Sequence of chain 1.A:
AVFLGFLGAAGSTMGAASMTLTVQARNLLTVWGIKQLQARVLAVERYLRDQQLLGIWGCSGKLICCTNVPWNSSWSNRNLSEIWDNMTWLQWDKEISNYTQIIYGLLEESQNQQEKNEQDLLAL

This protein binds this small molecule.
Small molecule (SMILES): CC(=O)N[C@@H]1[C@@H](O)[C@H](O)[C@@H](CO)O[C@H]1O

Binding-site contacts:
Ligand atom C1 contacts residue ASN126 of chain 1.A at 1.4 Å.
Ligand atom O7 contacts residue ASN126 of chain 1.A at 4.2 Å.
Ligand atom C8 contacts residue GLU123 of chain 1.A at 3.6 Å.
Ligand atom O7 contacts residue TYR127 of chain 1.A at 3.7 Å.
Ligand atom C8 contacts residue TYR127 of chain 1.A at 4.5 Å (hydrophobic).
Ligand atom C5 contacts residue ASN126 of chain 1.A at 3.6 Å.
Ligand atom C3 contacts residue ASN126 of chain 1.A at 3.8 Å.
Ligand atom O5 contacts residue ASN126 of chain 1.A at 2.4 Å (h-bond).
Ligand atom C7 contacts residue TYR127 of chain 1.A at 4.3 Å (hydrophobic).
Ligand atom C7 contacts residue ASN126 of chain 1.A at 3.8 Å.
Ligand atom C2 contacts residue ASN126 of chain 1.A at 2.5 Å.
Ligand atom N2 contacts residue ASN126 of chain 1.A at 2.9 Å (h-bond).
Ligand atom C4 contacts residue ASN126 of chain 1.A at 4.2 Å.
Ligand atom C8 contacts residue LYS122 of chain 1.A at 4.3 Å.
Ligand atom C8 contacts residue ASN126 of chain 1.A at 4.1 Å.